Sequence of chain 1.A:
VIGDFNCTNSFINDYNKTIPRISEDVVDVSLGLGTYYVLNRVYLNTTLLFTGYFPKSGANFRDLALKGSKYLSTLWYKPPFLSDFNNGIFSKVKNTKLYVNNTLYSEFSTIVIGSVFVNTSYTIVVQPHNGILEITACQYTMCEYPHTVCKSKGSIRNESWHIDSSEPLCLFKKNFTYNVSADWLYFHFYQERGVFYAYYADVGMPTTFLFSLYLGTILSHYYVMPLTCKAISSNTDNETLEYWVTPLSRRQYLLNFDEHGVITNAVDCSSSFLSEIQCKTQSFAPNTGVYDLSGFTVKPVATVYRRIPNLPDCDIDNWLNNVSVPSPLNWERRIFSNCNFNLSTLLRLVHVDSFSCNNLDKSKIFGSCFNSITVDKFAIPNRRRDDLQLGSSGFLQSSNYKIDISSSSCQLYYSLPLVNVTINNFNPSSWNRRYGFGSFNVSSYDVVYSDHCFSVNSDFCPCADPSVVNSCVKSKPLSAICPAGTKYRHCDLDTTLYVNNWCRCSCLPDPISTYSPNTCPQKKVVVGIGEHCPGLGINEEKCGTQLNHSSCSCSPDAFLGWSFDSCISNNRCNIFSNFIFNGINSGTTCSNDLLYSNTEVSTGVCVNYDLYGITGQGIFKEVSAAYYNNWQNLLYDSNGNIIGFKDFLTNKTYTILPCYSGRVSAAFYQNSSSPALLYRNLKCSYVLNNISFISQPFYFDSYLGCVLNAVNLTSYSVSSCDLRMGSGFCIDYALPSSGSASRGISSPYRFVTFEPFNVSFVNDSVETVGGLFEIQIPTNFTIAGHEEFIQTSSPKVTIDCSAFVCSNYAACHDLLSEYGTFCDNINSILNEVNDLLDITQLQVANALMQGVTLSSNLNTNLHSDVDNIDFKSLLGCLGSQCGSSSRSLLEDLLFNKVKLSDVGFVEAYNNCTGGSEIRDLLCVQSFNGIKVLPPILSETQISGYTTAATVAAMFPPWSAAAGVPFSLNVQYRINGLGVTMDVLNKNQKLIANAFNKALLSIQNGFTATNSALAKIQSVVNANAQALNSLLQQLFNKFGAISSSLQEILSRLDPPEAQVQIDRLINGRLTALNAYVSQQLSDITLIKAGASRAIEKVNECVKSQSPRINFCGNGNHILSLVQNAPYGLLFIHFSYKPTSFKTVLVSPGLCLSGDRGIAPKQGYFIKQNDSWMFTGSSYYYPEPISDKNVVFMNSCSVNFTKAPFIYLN

Binding-site contacts:
Ligand atom C4 contacts residue ASN684 of chain 1.A at 4.3 Å.
Ligand atom O6 contacts residue GLN683 of chain 1.A at 3.7 Å.
Ligand atom O7 contacts residue ASN684 of chain 1.A at 3.8 Å.
Ligand atom C1 contacts residue ASN684 of chain 1.A at 1.4 Å.
Ligand atom C7 contacts residue ASN684 of chain 1.A at 3.5 Å.
Ligand atom N2 contacts residue ASN684 of chain 1.A at 2.9 Å (h-bond).
Ligand atom C2 contacts residue ASN684 of chain 1.A at 2.5 Å.
Ligand atom C5 contacts residue ASN684 of chain 1.A at 3.7 Å.
Ligand atom O5 contacts residue ASN684 of chain 1.A at 2.4 Å (h-bond).
Ligand atom C3 contacts residue ASN684 of chain 1.A at 3.8 Å.
Ligand atom C6 contacts residue GLN683 of chain 1.A at 4.5 Å.

A small-molecule ligand and the protein it binds are described below.
Small molecule (SMILES): CC(=O)N[C@@H]1[C@@H](O)[C@H](O)[C@@H](CO)O[C@H]1O